A protein and the small-molecule ligand that binds it are described below.
Small molecule (SMILES): CC(=O)N[C@@H]1[C@@H](O)[C@H](O)[C@@H](CO)O[C@H]1O

Sequence of chain 1.A:
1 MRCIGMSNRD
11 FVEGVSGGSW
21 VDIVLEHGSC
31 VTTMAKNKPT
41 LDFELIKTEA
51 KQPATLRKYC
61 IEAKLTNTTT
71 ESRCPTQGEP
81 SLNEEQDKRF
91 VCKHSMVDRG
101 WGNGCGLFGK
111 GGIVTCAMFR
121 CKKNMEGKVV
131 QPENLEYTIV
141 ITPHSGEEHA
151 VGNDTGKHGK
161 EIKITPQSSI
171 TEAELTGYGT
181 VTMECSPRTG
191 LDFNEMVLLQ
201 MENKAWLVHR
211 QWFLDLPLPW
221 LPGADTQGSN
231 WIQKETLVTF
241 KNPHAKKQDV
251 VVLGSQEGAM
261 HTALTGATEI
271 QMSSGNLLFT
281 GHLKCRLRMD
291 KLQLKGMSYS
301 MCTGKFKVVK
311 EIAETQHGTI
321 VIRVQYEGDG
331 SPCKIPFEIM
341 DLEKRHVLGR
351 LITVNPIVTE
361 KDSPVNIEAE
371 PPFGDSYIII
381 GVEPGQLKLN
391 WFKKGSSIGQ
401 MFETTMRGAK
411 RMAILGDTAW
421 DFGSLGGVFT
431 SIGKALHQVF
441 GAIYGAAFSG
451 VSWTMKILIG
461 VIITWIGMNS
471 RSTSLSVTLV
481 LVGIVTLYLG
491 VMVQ

Binding-site contacts:
Ligand atom C8 contacts residue ASN67 of chain 1.A at 4.0 Å.
Ligand atom C4 contacts residue ASN67 of chain 1.A at 4.2 Å.
Ligand atom C1 contacts residue ASN67 of chain 1.A at 1.4 Å.
Ligand atom C8 contacts residue PHE90 of chain 1.A at 4.0 Å (hydrophobic).
Ligand atom C5 contacts residue ASN67 of chain 1.A at 3.7 Å.
Ligand atom C8 contacts residue MET118 of chain 1.A at 3.8 Å (hydrophobic).
Ligand atom O5 contacts residue ASN67 of chain 1.A at 2.4 Å (h-bond).
Ligand atom C7 contacts residue MET118 of chain 1.A at 4.0 Å (hydrophobic).
Ligand atom C2 contacts residue ASN67 of chain 1.A at 2.5 Å.
Ligand atom O7 contacts residue MET118 of chain 1.A at 3.5 Å.
Ligand atom C3 contacts residue ASN67 of chain 1.A at 3.8 Å.
Ligand atom C7 contacts residue ASN67 of chain 1.A at 3.2 Å.
Ligand atom O7 contacts residue ASN67 of chain 1.A at 3.0 Å (h-bond).
Ligand atom N2 contacts residue ASN67 of chain 1.A at 2.9 Å (h-bond).